Sequence of chain 1.C:
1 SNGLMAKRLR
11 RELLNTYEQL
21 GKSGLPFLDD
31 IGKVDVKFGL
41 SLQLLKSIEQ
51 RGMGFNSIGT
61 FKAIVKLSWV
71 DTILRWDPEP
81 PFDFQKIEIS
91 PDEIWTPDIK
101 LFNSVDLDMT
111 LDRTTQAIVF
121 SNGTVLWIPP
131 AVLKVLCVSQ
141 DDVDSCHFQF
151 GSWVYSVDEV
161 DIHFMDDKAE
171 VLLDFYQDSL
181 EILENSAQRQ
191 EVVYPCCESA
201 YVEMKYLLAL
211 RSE

This protein binds this small molecule.
Small molecule (SMILES): CC(=O)N[C@H]1[C@H](O[C@H]2[C@H](O)[C@@H](NC(C)=O)CO[C@@H]2CO)O[C@H](CO)[C@@H](O[C@@H]2O[C@H](CO)[C@@H](O)[C@H](O[C@H]3O[C@H](CO)[C@@H](O)[C@H](O)[C@@H]3O)[C@@H]2O)[C@@H]1O

Binding-site contacts:
Ligand atom C6 contacts residue PHE120 of chain 1.C at 3.7 Å (hydrophobic).
Ligand atom C2 contacts residue ASN122 of chain 1.C at 2.5 Å.
Ligand atom C7 contacts residue ASN122 of chain 1.C at 3.5 Å.
Ligand atom C8 contacts residue PHE120 of chain 1.C at 3.7 Å (hydrophobic).
Ligand atom C5 contacts residue ASN122 of chain 1.C at 3.6 Å.
Ligand atom C1 contacts residue ASN122 of chain 1.C at 1.4 Å.
Ligand atom O6 contacts residue PHE120 of chain 1.C at 4.3 Å.
Ligand atom C5 contacts residue THR124 of chain 1.C at 4.3 Å.
Ligand atom O5 contacts residue THR124 of chain 1.C at 4.2 Å.
Ligand atom N2 contacts residue THR124 of chain 1.C at 4.1 Å.
Ligand atom C3 contacts residue ASN122 of chain 1.C at 3.8 Å.
Ligand atom C2 contacts residue THR124 of chain 1.C at 4.2 Å.
Ligand atom C4 contacts residue ASN122 of chain 1.C at 4.2 Å.
Ligand atom O5 contacts residue PHE120 of chain 1.C at 4.3 Å.
Ligand atom O5 contacts residue ASN122 of chain 1.C at 2.3 Å (h-bond).
Ligand atom O7 contacts residue ASN122 of chain 1.C at 3.5 Å (h-bond).
Ligand atom C1 contacts residue THR124 of chain 1.C at 3.5 Å.
Ligand atom C8 contacts residue LEU126 of chain 1.C at 3.9 Å (hydrophobic).
Ligand atom N2 contacts residue ASN122 of chain 1.C at 3.0 Å (h-bond).